Binding-site contacts:
Ligand atom C6 contacts residue SER9 of chain 1.A at 3.5 Å.
Ligand atom C5 contacts residue SER9 of chain 1.A at 3.6 Å.
Ligand atom O5 contacts residue THR75 of chain 1.A at 4.2 Å.
Ligand atom C3 contacts residue GLU13 of chain 1.A at 4.5 Å.
Ligand atom O4 contacts residue GLU13 of chain 1.A at 2.6 Å (salt-bridge).
Ligand atom C7 contacts residue ASN73 of chain 1.A at 3.6 Å.
Ligand atom O7 contacts residue ASN73 of chain 1.A at 3.9 Å.
Ligand atom C6 contacts residue VAL12 of chain 1.A at 3.3 Å (hydrophobic).
Ligand atom C2 contacts residue ASN73 of chain 1.A at 2.5 Å.
Ligand atom C8 contacts residue THR75 of chain 1.A at 4.3 Å.
Ligand atom C4 contacts residue SER9 of chain 1.A at 3.5 Å.
Ligand atom C5 contacts residue ASN73 of chain 1.A at 3.6 Å.
Ligand atom C5 contacts residue THR75 of chain 1.A at 3.9 Å.
Ligand atom C4 contacts residue ASN73 of chain 1.A at 4.2 Å.
Ligand atom C3 contacts residue ASN73 of chain 1.A at 3.8 Å.
Ligand atom O5 contacts residue ILE76 of chain 1.A at 4.4 Å.
Ligand atom N2 contacts residue ASN73 of chain 1.A at 2.9 Å (h-bond).
Ligand atom C1 contacts residue THR75 of chain 1.A at 4.3 Å.
Ligand atom C1 contacts residue ASN73 of chain 1.A at 1.4 Å.
Ligand atom C5 contacts residue GLU13 of chain 1.A at 4.3 Å.
Ligand atom C8 contacts residue PRO362 of chain 1.A at 3.8 Å (hydrophobic).
Ligand atom O3 contacts residue GLU13 of chain 1.A at 4.3 Å.
Ligand atom O4 contacts residue SER9 of chain 1.A at 4.3 Å.
Ligand atom C4 contacts residue GLU13 of chain 1.A at 3.3 Å.
Ligand atom C6 contacts residue THR75 of chain 1.A at 4.2 Å.
Ligand atom C6 contacts residue GLU13 of chain 1.A at 3.8 Å.
Ligand atom O5 contacts residue ASN73 of chain 1.A at 2.4 Å (h-bond).

A small-molecule ligand and the protein it binds are described below.
Small molecule (SMILES): CC(=O)N[C@H]1[C@H](O[C@H]2[C@H](O)[C@@H](NC(C)=O)CO[C@@H]2CO[C@@H]2O[C@@H](C)[C@@H](O)[C@@H](O)[C@@H]2O)O[C@H](CO)[C@@H](O[C@@H]2O[C@H](CO)[C@@H](O)[C@H](O)[C@@H]2O)[C@@H]1O

Sequence of chain 1.A:
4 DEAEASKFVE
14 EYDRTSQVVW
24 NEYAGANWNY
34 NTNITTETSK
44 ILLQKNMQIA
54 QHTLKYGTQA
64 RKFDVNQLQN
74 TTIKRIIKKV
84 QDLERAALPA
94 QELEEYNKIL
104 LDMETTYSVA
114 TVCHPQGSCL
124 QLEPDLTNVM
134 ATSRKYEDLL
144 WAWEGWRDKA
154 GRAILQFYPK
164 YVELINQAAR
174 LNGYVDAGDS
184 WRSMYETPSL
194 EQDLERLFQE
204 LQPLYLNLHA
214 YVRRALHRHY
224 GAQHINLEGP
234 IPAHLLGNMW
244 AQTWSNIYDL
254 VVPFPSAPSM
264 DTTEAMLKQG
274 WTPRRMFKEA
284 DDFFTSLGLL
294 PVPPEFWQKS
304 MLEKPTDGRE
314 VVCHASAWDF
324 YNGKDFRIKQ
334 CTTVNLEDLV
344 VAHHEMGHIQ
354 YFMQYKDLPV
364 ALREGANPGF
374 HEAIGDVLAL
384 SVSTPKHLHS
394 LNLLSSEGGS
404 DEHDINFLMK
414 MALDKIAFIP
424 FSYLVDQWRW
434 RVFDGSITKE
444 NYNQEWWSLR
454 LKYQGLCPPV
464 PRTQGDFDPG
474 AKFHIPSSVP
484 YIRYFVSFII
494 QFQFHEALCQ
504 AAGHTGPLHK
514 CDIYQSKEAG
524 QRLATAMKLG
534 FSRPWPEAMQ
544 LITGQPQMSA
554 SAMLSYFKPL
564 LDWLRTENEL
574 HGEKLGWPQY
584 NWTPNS